Binding-site contacts:
Ligand atom O6 contacts residue THR120 of chain 52.E at 3.5 Å (h-bond).
Ligand atom C1 contacts residue ASN118 of chain 52.E at 1.4 Å.
Ligand atom C2 contacts residue ASN118 of chain 52.E at 2.5 Å.
Ligand atom C8 contacts residue ASN118 of chain 52.E at 4.3 Å.
Ligand atom C8 contacts residue ASP67 of chain 52.E at 4.0 Å.
Ligand atom C7 contacts residue ASN118 of chain 52.E at 3.3 Å.
Ligand atom C5 contacts residue THR120 of chain 52.E at 4.5 Å.
Ligand atom O6 contacts residue PHE119 of chain 52.E at 3.2 Å (h-bond).
Ligand atom O5 contacts residue THR120 of chain 52.E at 3.7 Å.
Ligand atom O7 contacts residue ASP67 of chain 52.E at 4.3 Å.
Ligand atom O5 contacts residue SER66 of chain 52.E at 4.3 Å.
Ligand atom O7 contacts residue ASN118 of chain 52.E at 3.4 Å (h-bond).
Ligand atom O6 contacts residue THR89 of chain 52.E at 3.8 Å.
Ligand atom C1 contacts residue SER66 of chain 52.E at 4.4 Å.
Ligand atom O5 contacts residue ASN118 of chain 52.E at 2.4 Å (h-bond).
Ligand atom C6 contacts residue THR120 of chain 52.E at 4.0 Å.
Ligand atom N2 contacts residue TYR90 of chain 52.E at 4.2 Å.
Ligand atom C5 contacts residue ASN118 of chain 52.E at 3.6 Å.
Ligand atom C3 contacts residue ASN118 of chain 52.E at 3.8 Å.
Ligand atom O7 contacts residue SER66 of chain 52.E at 3.6 Å.
Ligand atom C4 contacts residue ASN118 of chain 52.E at 4.2 Å.
Ligand atom C7 contacts residue TYR90 of chain 52.E at 4.2 Å (hydrophobic).
Ligand atom C7 contacts residue ASP67 of chain 52.E at 4.3 Å.
Ligand atom O6 contacts residue ASN118 of chain 52.E at 4.1 Å.
Ligand atom N2 contacts residue ASN118 of chain 52.E at 2.9 Å (h-bond).
Ligand atom C8 contacts residue TYR90 of chain 52.E at 3.6 Å (hydrophobic).

Sequence of chain 52.E:
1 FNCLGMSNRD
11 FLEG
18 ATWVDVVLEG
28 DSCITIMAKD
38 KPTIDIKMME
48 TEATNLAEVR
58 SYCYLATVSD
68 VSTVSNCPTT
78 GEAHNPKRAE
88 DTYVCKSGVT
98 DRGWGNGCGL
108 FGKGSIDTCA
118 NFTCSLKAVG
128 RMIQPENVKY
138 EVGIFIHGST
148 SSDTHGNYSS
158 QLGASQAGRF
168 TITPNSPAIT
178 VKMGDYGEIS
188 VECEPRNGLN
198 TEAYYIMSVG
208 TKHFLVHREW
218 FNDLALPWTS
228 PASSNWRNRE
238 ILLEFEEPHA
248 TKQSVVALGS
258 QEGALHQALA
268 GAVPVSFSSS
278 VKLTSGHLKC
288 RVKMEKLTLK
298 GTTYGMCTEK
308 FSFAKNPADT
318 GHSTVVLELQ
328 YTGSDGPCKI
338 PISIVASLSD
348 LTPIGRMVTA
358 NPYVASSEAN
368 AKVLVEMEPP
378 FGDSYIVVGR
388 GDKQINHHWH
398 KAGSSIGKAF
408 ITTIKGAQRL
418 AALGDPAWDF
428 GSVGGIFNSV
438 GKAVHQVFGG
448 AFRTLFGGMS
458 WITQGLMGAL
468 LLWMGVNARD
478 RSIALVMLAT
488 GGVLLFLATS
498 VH

This small molecule binds to this protein.
Small molecule (SMILES): CC(=O)N[C@@H]1[C@@H](O)[C@H](O)[C@@H](CO)O[C@H]1O